Sequence of chain 28.C:
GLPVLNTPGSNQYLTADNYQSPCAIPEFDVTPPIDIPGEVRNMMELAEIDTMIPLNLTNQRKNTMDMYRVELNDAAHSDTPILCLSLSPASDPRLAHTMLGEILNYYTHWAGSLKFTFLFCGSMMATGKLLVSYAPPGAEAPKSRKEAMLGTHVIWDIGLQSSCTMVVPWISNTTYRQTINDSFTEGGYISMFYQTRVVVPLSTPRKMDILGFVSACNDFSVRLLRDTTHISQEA

A protein and the small-molecule ligand that binds it are described below.
Small molecule (SMILES): COc1ccc(OCc2ccc(COc3c(Cl)cccc3Cl)cc2)c(Cl)c1

Binding-site contacts:
Ligand atom C19 contacts residue LEU240 of chain 28.A at 3.8 Å (hydrophobic).
Ligand atom CL2 contacts residue ILE25 of chain 28.C at 3.4 Å.
Ligand atom C14 contacts residue TYR159 of chain 28.A at 3.5 Å (hydrophobic).
Ligand atom C21 contacts residue SER128 of chain 28.A at 3.8 Å.
Ligand atom C9 contacts residue VAL199 of chain 28.A at 3.6 Å (hydrophobic).
Ligand atom C16 contacts residue TYR159 of chain 28.A at 3.8 Å (hydrophobic).
Ligand atom O2 contacts residue VAL196 of chain 28.A at 3.4 Å.
Ligand atom C20 contacts residue LEU240 of chain 28.A at 3.8 Å (hydrophobic).
Ligand atom CL2 contacts residue ALA24 of chain 28.C at 3.5 Å.
Ligand atom C21 contacts residue HIS207 of chain 28.A at 3.6 Å.
Ligand atom C11 contacts residue ILE110 of chain 28.A at 3.8 Å (hydrophobic).
Ligand atom C21 contacts residue TYR205 of chain 28.A at 3.8 Å (hydrophobic).
Ligand atom C2 contacts residue PHE237 of chain 28.A at 3.6 Å (hydrophobic).
Ligand atom C16 contacts residue ALA24 of chain 28.C at 3.8 Å (hydrophobic).
Ligand atom C9 contacts residue PHE237 of chain 28.A at 3.7 Å (hydrophobic).
Ligand atom C1 contacts residue TYR205 of chain 28.A at 3.8 Å (hydrophobic).
Ligand atom CL2 contacts residue TYR159 of chain 28.A at 3.6 Å.
Ligand atom C10 contacts residue TYR159 of chain 28.A at 3.5 Å (hydrophobic).
Ligand atom C4 contacts residue MET132 of chain 28.A at 3.8 Å (hydrophobic).
Ligand atom C20 contacts residue ILE194 of chain 28.A at 3.8 Å (hydrophobic).
Ligand atom O1 contacts residue ILE110 of chain 28.A at 3.7 Å.
Ligand atom C5 contacts residue TYR112 of chain 28.A at 3.5 Å (hydrophobic).
Ligand atom O1 contacts residue MET132 of chain 28.A at 3.7 Å.
Ligand atom C12 contacts residue PHE134 of chain 28.A at 3.8 Å (hydrophobic).
Ligand atom O3 contacts residue TYR112 of chain 28.A at 3.6 Å.
Ligand atom C7 contacts residue MET132 of chain 28.A at 3.3 Å (hydrophobic).
Ligand atom C13 contacts residue ILE110 of chain 28.A at 3.7 Å (hydrophobic).
Ligand atom C17 contacts residue ALA24 of chain 28.C at 3.7 Å (hydrophobic).
Ligand atom CL3 contacts residue PHE134 of chain 28.A at 3.8 Å.
Ligand atom C13 contacts residue PHE134 of chain 28.A at 3.7 Å (hydrophobic).
Ligand atom C6 contacts residue TYR112 of chain 28.A at 3.7 Å (hydrophobic).
Ligand atom O3 contacts residue PHE130 of chain 28.A at 3.6 Å.
Ligand atom C3 contacts residue MET132 of chain 28.A at 3.7 Å (hydrophobic).
Ligand atom O1 contacts residue PHE237 of chain 28.A at 3.8 Å.
Ligand atom C7 contacts residue PHE237 of chain 28.A at 3.5 Å (hydrophobic).
Ligand atom C8 contacts residue MET132 of chain 28.A at 3.4 Å (hydrophobic).
Ligand atom C13 contacts residue MET132 of chain 28.A at 3.4 Å (hydrophobic).
Ligand atom CL3 contacts residue LEU240 of chain 28.A at 3.8 Å.
Ligand atom C17 contacts residue TYR159 of chain 28.A at 3.7 Å (hydrophobic).
Ligand atom C12 contacts residue ILE110 of chain 28.A at 3.8 Å (hydrophobic).

Sequence of chain 28.A:
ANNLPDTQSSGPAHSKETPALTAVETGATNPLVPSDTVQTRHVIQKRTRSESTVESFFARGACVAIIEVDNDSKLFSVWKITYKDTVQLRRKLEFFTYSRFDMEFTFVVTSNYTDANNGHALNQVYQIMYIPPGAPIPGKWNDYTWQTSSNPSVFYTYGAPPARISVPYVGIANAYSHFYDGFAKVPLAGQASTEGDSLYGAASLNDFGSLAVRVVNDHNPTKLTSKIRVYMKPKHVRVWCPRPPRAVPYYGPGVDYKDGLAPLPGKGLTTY